This small molecule binds to this protein.
Small molecule (SMILES): CC(=O)N[C@@H]1[C@@H](O)[C@H](O)[C@@H](CO)O[C@H]1O

Binding-site contacts:
Ligand atom O6 contacts residue THR89 of chain 34.A at 3.9 Å.
Ligand atom O5 contacts residue THR89 of chain 34.A at 4.5 Å.
Ligand atom C8 contacts residue SER66 of chain 34.A at 3.6 Å.
Ligand atom C2 contacts residue ASN118 of chain 34.A at 2.5 Å.
Ligand atom C8 contacts residue ASP67 of chain 34.A at 3.7 Å.
Ligand atom O5 contacts residue PHE119 of chain 34.A at 3.9 Å.
Ligand atom O6 contacts residue PHE119 of chain 34.A at 2.8 Å (h-bond).
Ligand atom C4 contacts residue ASN118 of chain 34.A at 4.2 Å.
Ligand atom O5 contacts residue THR120 of chain 34.A at 3.4 Å (h-bond).
Ligand atom C1 contacts residue SER66 of chain 34.A at 4.5 Å.
Ligand atom C7 contacts residue ASN118 of chain 34.A at 3.8 Å.
Ligand atom O6 contacts residue ASN118 of chain 34.A at 4.2 Å.
Ligand atom C8 contacts residue ASN118 of chain 34.A at 3.7 Å.
Ligand atom C6 contacts residue THR120 of chain 34.A at 3.8 Å.
Ligand atom C1 contacts residue THR89 of chain 34.A at 4.2 Å.
Ligand atom N2 contacts residue TYR90 of chain 34.A at 4.4 Å.
Ligand atom C6 contacts residue PHE119 of chain 34.A at 4.0 Å (hydrophobic).
Ligand atom C3 contacts residue ASN118 of chain 34.A at 3.8 Å.
Ligand atom C5 contacts residue ASN118 of chain 34.A at 3.6 Å.
Ligand atom C1 contacts residue ASN118 of chain 34.A at 1.4 Å.
Ligand atom C5 contacts residue THR120 of chain 34.A at 4.2 Å.
Ligand atom O5 contacts residue ASN118 of chain 34.A at 2.4 Å (h-bond).
Ligand atom N2 contacts residue ASN118 of chain 34.A at 2.9 Å (h-bond).
Ligand atom O6 contacts residue THR120 of chain 34.A at 3.6 Å (h-bond).

Sequence of chain 34.A:
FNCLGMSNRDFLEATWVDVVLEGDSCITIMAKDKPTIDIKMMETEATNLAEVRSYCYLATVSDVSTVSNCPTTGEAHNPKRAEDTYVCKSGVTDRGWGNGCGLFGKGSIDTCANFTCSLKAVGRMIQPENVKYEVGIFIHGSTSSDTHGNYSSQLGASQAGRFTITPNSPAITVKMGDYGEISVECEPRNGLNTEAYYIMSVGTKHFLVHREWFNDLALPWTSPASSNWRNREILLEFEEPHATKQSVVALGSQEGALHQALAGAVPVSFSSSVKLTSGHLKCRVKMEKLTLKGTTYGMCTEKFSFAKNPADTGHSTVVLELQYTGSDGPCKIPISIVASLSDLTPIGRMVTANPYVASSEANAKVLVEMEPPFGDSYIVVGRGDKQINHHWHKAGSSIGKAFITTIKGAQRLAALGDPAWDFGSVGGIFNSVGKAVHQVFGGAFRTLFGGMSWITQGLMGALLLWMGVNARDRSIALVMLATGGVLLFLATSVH